Binding-site contacts:
Ligand atom O16 contacts residue THR32 of chain 1.B at 2.7 Å (h-bond).
Ligand atom N3 contacts residue GLY29 of chain 1.B at 3.2 Å (h-bond).
Ligand atom S4 contacts residue MET19 of chain 1.B at 3.7 Å.
Ligand atom N3 contacts residue GLY22 of chain 1.B at 3.5 Å (h-bond).
Ligand atom O14 contacts residue GLY27 of chain 1.B at 3.9 Å.
Ligand atom C25 contacts residue VAL18 of chain 1.B at 3.4 Å (hydrophobic).
Ligand atom N7 contacts residue GLY27 of chain 1.B at 3.7 Å.
Ligand atom O13 contacts residue THR32 of chain 1.B at 3.0 Å (h-bond).
Ligand atom C25 contacts residue MET178 of chain 1.B at 3.4 Å (hydrophobic).
Ligand atom O13 contacts residue LEU31 of chain 1.B at 3.2 Å.
Ligand atom C11 contacts residue ARG23 of chain 1.B at 3.8 Å.
Ligand atom O16 contacts residue GLY29 of chain 1.B at 3.0 Å.
Ligand atom C8 contacts residue ARG23 of chain 1.B at 3.6 Å.
Ligand atom C24 contacts residue LEU31 of chain 1.B at 3.5 Å (hydrophobic).
Ligand atom C8 contacts residue 94S1 of chain 1.L at 3.5 Å.
Ligand atom O13 contacts residue GLY29 of chain 1.B at 3.5 Å.
Ligand atom C9 contacts residue GLY22 of chain 1.B at 3.7 Å.
Ligand atom C12 contacts residue GLY22 of chain 1.B at 3.2 Å.
Ligand atom N3 contacts residue THR28 of chain 1.B at 3.7 Å.
Ligand atom C17 contacts residue GLU21 of chain 1.B at 3.6 Å.
Ligand atom C24 contacts residue MET178 of chain 1.B at 3.6 Å (hydrophobic).
Ligand atom N6 contacts residue GLY27 of chain 1.B at 3.0 Å (h-bond).
Ligand atom C10 contacts residue GLY22 of chain 1.B at 3.4 Å.
Ligand atom C19 contacts residue ALA25 of chain 1.B at 3.6 Å (hydrophobic).
Ligand atom C17 contacts residue GLY22 of chain 1.B at 3.5 Å.
Ligand atom C5 contacts residue GLY22 of chain 1.B at 3.5 Å.
Ligand atom S1 contacts residue LEU31 of chain 1.B at 3.9 Å.
Ligand atom BR2 contacts residue MET19 of chain 1.B at 3.6 Å.
Ligand atom C17 contacts residue VAL18 of chain 1.B at 3.4 Å (hydrophobic).
Ligand atom C5 contacts residue GLY29 of chain 1.B at 3.2 Å.
Ligand atom C22 contacts residue VAL18 of chain 1.B at 3.8 Å (hydrophobic).
Ligand atom S1 contacts residue GLY29 of chain 1.B at 3.8 Å.
Ligand atom C2 contacts residue GLY27 of chain 1.B at 3.8 Å.
Ligand atom C5 contacts residue GLY27 of chain 1.B at 3.6 Å.
Ligand atom N6 contacts residue GLY22 of chain 1.B at 3.1 Å (h-bond).
Ligand atom BR2 contacts residue 94S1 of chain 1.L at 3.7 Å.
Ligand atom C11 contacts residue 94S1 of chain 1.L at 3.1 Å.
Ligand atom N3 contacts residue GLY27 of chain 1.B at 3.2 Å.
Ligand atom N7 contacts residue 94S1 of chain 1.L at 3.2 Å.
Ligand atom N6 contacts residue GLY29 of chain 1.B at 3.6 Å (h-bond).

Sequence of chain 1.B:
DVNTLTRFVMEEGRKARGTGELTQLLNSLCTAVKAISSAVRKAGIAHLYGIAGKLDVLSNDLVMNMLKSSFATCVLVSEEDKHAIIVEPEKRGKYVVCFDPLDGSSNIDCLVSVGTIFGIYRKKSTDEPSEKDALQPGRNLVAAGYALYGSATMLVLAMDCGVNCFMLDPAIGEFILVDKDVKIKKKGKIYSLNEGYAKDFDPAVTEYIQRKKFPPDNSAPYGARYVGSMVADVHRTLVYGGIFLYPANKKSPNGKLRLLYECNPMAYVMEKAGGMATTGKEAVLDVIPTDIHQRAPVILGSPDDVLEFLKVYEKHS

Sequence of chain 1.D:
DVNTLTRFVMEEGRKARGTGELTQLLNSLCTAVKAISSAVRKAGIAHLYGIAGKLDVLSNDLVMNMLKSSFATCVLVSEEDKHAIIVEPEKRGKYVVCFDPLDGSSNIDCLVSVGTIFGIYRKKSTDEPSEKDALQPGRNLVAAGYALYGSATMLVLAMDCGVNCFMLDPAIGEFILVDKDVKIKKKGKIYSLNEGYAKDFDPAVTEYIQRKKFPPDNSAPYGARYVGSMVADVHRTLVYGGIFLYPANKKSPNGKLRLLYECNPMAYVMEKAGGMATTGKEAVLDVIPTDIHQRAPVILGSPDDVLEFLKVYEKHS

This protein binds this small molecule.
Small molecule (SMILES): COc1ccc(S(=O)(=O)NC(=O)Nc2ncc(Br)s2)cc1CC(C)C